Binding-site contacts:
Ligand atom C6 contacts residue ASN232 of chain 1.C at 4.2 Å.
Ligand atom O6 contacts residue SER179 of chain 1.C at 3.2 Å (h-bond).
Ligand atom O6 contacts residue CYS413 of chain 1.C at 3.4 Å (h-bond).
Ligand atom O7 contacts residue CYS347 of chain 1.C at 3.8 Å.
Ligand atom O5 contacts residue CYS347 of chain 1.C at 3.5 Å (h-bond).
Ligand atom C5 contacts residue VAL414 of chain 1.C at 3.7 Å (hydrophobic).
Ligand atom O4 contacts residue SER179 of chain 1.C at 3.7 Å.
Ligand atom O4 contacts residue VAL414 of chain 1.C at 3.3 Å (h-bond).
Ligand atom N2 contacts residue SER415 of chain 1.C at 3.6 Å.
Ligand atom C5 contacts residue SER179 of chain 1.C at 4.0 Å.
Ligand atom O6 contacts residue ASN232 of chain 1.C at 4.1 Å.
Ligand atom N2 contacts residue ASN232 of chain 1.C at 2.9 Å (h-bond).
Ligand atom O3 contacts residue CYS347 of chain 1.C at 2.7 Å (h-bond).
Ligand atom C6 contacts residue CYS347 of chain 1.C at 3.7 Å (hydrophobic).
Ligand atom C7 contacts residue CYS347 of chain 1.C at 4.0 Å (hydrophobic).
Ligand atom C8 contacts residue LEU231 of chain 1.C at 3.6 Å (hydrophobic).
Ligand atom O3 contacts residue GLU34 of chain 1.C at 4.0 Å.
Ligand atom O5 contacts residue ASN232 of chain 1.C at 2.4 Å (h-bond).
Ligand atom C7 contacts residue ASN232 of chain 1.C at 3.9 Å.
Ligand atom C1 contacts residue ASN232 of chain 1.C at 1.4 Å.
Ligand atom C3 contacts residue CYS347 of chain 1.C at 3.9 Å (hydrophobic).
Ligand atom C4 contacts residue VAL414 of chain 1.C at 3.8 Å (hydrophobic).
Ligand atom C6 contacts residue GLY348 of chain 1.C at 3.7 Å.
Ligand atom C8 contacts residue PHE345 of chain 1.C at 4.0 Å (hydrophobic).
Ligand atom C3 contacts residue ASN232 of chain 1.C at 3.8 Å.
Ligand atom O6 contacts residue CYS347 of chain 1.C at 2.5 Å (h-bond).
Ligand atom C3 contacts residue VAL414 of chain 1.C at 3.7 Å (hydrophobic).
Ligand atom C2 contacts residue SER415 of chain 1.C at 3.9 Å.
Ligand atom C1 contacts residue SER415 of chain 1.C at 3.8 Å.
Ligand atom C2 contacts residue ASN232 of chain 1.C at 2.5 Å.
Ligand atom C5 contacts residue ASN232 of chain 1.C at 3.7 Å.
Ligand atom O4 contacts residue GLN408 of chain 1.C at 3.8 Å.
Ligand atom C8 contacts residue CYS347 of chain 1.C at 4.2 Å (hydrophobic).
Ligand atom O7 contacts residue VAL224 of chain 1.C at 4.1 Å.
Ligand atom O7 contacts residue VAL414 of chain 1.C at 3.4 Å.
Ligand atom C6 contacts residue SER179 of chain 1.C at 3.2 Å.
Ligand atom C6 contacts residue NAG1 of chain 1.FA at 3.8 Å.
Ligand atom C3 contacts residue SER415 of chain 1.C at 4.0 Å.
Ligand atom C7 contacts residue VAL414 of chain 1.C at 4.0 Å (hydrophobic).
Ligand atom O6 contacts residue GLY348 of chain 1.C at 2.7 Å (h-bond).

A small-molecule ligand and the protein it binds are described below.
Small molecule (SMILES): CC(=O)N[C@H]1[C@H](O[C@H]2[C@H](O)[C@@H](NC(C)=O)CO[C@@H]2CO)O[C@H](CO)[C@@H](O[C@@H]2O[C@H](CO[C@H]3O[C@H](CO)[C@@H](O)[C@H](O[C@H]4O[C@H](CO)[C@@H](O)[C@H](O)[C@@H]4O)[C@@H]3O)[C@@H](O)[C@H](O[C@H]3O[C@H](CO)[C@@H](O)[C@H](O)[C@@H]3O[C@H]3O[C@H](CO)[C@@H](O)[C@H](O)[C@@H]3O)[C@@H]2O)[C@@H]1O

Sequence of chain 1.C:
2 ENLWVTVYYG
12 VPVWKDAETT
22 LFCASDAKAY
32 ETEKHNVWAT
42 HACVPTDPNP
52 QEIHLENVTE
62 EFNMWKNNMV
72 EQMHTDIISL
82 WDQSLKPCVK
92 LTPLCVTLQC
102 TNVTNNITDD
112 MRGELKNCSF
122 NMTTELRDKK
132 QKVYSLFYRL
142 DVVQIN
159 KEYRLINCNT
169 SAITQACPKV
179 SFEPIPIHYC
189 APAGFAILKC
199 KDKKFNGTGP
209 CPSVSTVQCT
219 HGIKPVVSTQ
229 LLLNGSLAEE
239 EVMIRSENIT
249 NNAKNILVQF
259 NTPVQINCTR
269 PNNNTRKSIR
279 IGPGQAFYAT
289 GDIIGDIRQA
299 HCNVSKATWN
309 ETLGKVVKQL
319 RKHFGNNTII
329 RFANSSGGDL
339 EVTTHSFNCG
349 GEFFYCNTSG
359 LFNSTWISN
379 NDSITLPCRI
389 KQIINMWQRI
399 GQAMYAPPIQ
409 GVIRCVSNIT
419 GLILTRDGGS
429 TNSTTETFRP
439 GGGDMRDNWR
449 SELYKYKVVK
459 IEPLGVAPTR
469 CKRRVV